Binding-site contacts:
Ligand atom O01 contacts residue LEU246 of chain 1.D at 3.2 Å.
Ligand atom C14 contacts residue ALA352 of chain 1.D at 3.7 Å (hydrophobic).
Ligand atom C21 contacts residue VAL313 of chain 1.D at 3.8 Å (hydrophobic).
Ligand atom C07 contacts residue ALA248 of chain 1.D at 3.7 Å (hydrophobic).
Ligand atom C22 contacts residue THR179 of chain 1.C at 3.4 Å.
Ligand atom N24 contacts residue ASN256 of chain 1.D at 3.5 Å (h-bond).
Ligand atom C22 contacts residue ASN256 of chain 1.D at 3.2 Å.
Ligand atom C03 contacts residue LYS252 of chain 1.D at 3.7 Å.
Ligand atom C17 contacts residue ALA314 of chain 1.D at 3.7 Å (hydrophobic).
Ligand atom C05 contacts residue LEU253 of chain 1.D at 3.8 Å (hydrophobic).
Ligand atom O20 contacts residue LYS350 of chain 1.D at 3.1 Å.
Ligand atom C21 contacts residue ASN348 of chain 1.D at 3.4 Å.
Ligand atom N24 contacts residue THR179 of chain 1.C at 2.8 Å (h-bond).
Ligand atom C09 contacts residue ALA248 of chain 1.D at 3.8 Å (hydrophobic).
Ligand atom C19 contacts residue LYS350 of chain 1.D at 3.4 Å.
Ligand atom N06 contacts residue ALA248 of chain 1.D at 3.6 Å.
Ligand atom C12 contacts residue LEU246 of chain 1.D at 3.3 Å (hydrophobic).
Ligand atom C14 contacts residue LEU246 of chain 1.D at 3.8 Å (hydrophobic).
Ligand atom C23 contacts residue ASN256 of chain 1.D at 3.6 Å.
Ligand atom C19 contacts residue ASN256 of chain 1.D at 3.5 Å.
Ligand atom C05 contacts residue LEU246 of chain 1.D at 3.6 Å (hydrophobic).
Ligand atom C03 contacts residue LEU253 of chain 1.D at 3.7 Å (hydrophobic).
Ligand atom C14 contacts residue LYS350 of chain 1.D at 3.5 Å.
Ligand atom C17 contacts residue MET257 of chain 1.D at 3.7 Å (hydrophobic).
Ligand atom C14 contacts residue ALA315 of chain 1.D at 3.7 Å (hydrophobic).
Ligand atom C09 contacts residue LEU253 of chain 1.D at 3.6 Å (hydrophobic).
Ligand atom C15 contacts residue ILE316 of chain 1.D at 3.5 Å (hydrophobic).
Ligand atom N06 contacts residue LEU253 of chain 1.D at 3.3 Å.
Ligand atom C23 contacts residue THR179 of chain 1.C at 3.6 Å.
Ligand atom C22 contacts residue LYS350 of chain 1.D at 3.6 Å.
Ligand atom O01 contacts residue LYS252 of chain 1.D at 3.5 Å.
Ligand atom C18 contacts residue MET257 of chain 1.D at 3.5 Å (hydrophobic).
Ligand atom N10 contacts residue CYS239 of chain 1.D at 3.7 Å.
Ligand atom C13 contacts residue LEU246 of chain 1.D at 3.6 Å (hydrophobic).
Ligand atom C15 contacts residue ALA315 of chain 1.D at 3.6 Å (hydrophobic).
Ligand atom C13 contacts residue ALA314 of chain 1.D at 3.7 Å (hydrophobic).
Ligand atom N08 contacts residue ALA248 of chain 1.D at 3.6 Å.
Ligand atom C09 contacts residue LEU240 of chain 1.D at 3.5 Å (hydrophobic).
Ligand atom C02 contacts residue LEU246 of chain 1.D at 3.5 Å (hydrophobic).
Ligand atom C11 contacts residue LEU246 of chain 1.D at 3.6 Å (hydrophobic).

This protein binds this small molecule.
Small molecule (SMILES): CNc1nc2c(c(N3CC(=O)Nc4cc(OC)ccc43)n1)CCC2

Sequence of chain 1.D:
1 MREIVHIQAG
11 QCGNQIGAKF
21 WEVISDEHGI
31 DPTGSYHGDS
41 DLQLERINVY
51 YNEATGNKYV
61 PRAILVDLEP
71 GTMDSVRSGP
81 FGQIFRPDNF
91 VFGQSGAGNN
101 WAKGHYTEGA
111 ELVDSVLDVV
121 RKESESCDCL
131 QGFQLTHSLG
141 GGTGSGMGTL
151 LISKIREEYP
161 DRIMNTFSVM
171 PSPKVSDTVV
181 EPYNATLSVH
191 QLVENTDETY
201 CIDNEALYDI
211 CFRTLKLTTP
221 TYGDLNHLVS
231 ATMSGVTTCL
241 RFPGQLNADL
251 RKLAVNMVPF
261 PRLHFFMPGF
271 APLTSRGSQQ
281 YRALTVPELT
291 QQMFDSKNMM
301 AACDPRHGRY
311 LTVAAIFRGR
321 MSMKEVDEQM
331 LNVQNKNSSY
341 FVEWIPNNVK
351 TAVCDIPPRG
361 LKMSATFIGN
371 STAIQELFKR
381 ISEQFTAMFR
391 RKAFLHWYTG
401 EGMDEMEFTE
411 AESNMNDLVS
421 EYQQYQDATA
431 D

Sequence of chain 1.C:
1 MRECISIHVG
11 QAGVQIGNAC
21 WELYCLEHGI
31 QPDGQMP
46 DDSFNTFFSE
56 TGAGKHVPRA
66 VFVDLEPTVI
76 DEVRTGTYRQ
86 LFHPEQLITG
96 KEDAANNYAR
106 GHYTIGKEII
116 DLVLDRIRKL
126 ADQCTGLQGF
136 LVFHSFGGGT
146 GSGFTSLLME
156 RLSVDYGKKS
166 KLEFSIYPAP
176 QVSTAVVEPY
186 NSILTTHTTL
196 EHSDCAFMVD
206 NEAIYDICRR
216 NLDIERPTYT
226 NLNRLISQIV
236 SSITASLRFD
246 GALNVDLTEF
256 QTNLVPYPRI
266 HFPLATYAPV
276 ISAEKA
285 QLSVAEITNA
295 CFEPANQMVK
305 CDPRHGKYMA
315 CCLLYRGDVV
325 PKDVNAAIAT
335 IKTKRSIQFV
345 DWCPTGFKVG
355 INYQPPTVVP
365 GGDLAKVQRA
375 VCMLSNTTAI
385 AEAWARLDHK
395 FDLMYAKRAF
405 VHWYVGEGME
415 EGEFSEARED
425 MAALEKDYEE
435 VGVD